A small-molecule ligand and the protein it binds are described below.
Small molecule (SMILES): CC(=O)N[C@@H]1[C@@H](O)[C@H](O)[C@@H](CO)O[C@H]1O

Binding-site contacts:
Ligand atom C2 contacts residue ASN315 of chain 52.H at 2.5 Å.
Ligand atom N2 contacts residue ASN315 of chain 52.H at 2.8 Å (h-bond).
Ligand atom C3 contacts residue ASN315 of chain 52.H at 3.8 Å.
Ligand atom C5 contacts residue ASN315 of chain 52.H at 3.7 Å.
Ligand atom C6 contacts residue THR313 of chain 52.H at 4.5 Å.
Ligand atom C8 contacts residue ILE281 of chain 52.H at 4.5 Å (hydrophobic).
Ligand atom C8 contacts residue ASN315 of chain 52.H at 3.5 Å.
Ligand atom O7 contacts residue ASN315 of chain 52.H at 4.2 Å.
Ligand atom C4 contacts residue ASN315 of chain 52.H at 4.3 Å.
Ligand atom C6 contacts residue ASN315 of chain 52.H at 4.5 Å.
Ligand atom C1 contacts residue ASN315 of chain 52.H at 1.4 Å.
Ligand atom C7 contacts residue ASN315 of chain 52.H at 3.3 Å.
Ligand atom O5 contacts residue ASN315 of chain 52.H at 2.4 Å (h-bond).
Ligand atom O5 contacts residue VAL314 of chain 52.H at 3.8 Å.
Ligand atom C1 contacts residue VAL314 of chain 52.H at 4.4 Å (hydrophobic).
Ligand atom O5 contacts residue THR313 of chain 52.H at 4.3 Å.

Sequence of chain 52.H:
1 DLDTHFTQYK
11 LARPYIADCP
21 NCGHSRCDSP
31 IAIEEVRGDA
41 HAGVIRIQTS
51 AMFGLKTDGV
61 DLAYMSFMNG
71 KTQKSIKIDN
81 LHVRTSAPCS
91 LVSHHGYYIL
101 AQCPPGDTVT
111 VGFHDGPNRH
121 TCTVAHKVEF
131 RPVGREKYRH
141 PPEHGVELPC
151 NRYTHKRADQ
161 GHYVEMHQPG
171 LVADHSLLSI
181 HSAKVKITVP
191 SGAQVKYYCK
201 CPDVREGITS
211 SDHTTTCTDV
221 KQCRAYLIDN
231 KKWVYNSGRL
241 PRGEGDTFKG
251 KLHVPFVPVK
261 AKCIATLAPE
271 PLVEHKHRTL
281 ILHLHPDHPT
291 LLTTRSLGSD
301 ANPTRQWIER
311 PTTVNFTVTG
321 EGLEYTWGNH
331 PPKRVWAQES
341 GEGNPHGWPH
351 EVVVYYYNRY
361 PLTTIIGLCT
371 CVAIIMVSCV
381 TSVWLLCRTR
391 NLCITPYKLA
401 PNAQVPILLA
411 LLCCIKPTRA